Binding-site contacts:
Ligand atom C6 contacts residue ARG321 of chain 3.A at 4.0 Å.
Ligand atom C5 contacts residue ASN218 of chain 3.A at 3.7 Å.
Ligand atom N2 contacts residue HIS219 of chain 3.A at 3.5 Å (h-bond).
Ligand atom O6 contacts residue ARG321 of chain 3.A at 4.0 Å.
Ligand atom O5 contacts residue ASN218 of chain 3.A at 2.4 Å (h-bond).
Ligand atom C7 contacts residue HIS219 of chain 3.A at 4.2 Å.
Ligand atom C5 contacts residue ARG321 of chain 3.A at 3.6 Å.
Ligand atom C2 contacts residue ASN218 of chain 3.A at 2.5 Å.
Ligand atom C7 contacts residue ASN218 of chain 3.A at 3.7 Å.
Ligand atom C1 contacts residue ARG321 of chain 3.A at 3.7 Å.
Ligand atom C1 contacts residue ASN218 of chain 3.A at 1.4 Å.
Ligand atom C8 contacts residue ASN248 of chain 3.A at 3.5 Å.
Ligand atom C3 contacts residue ASN218 of chain 3.A at 3.8 Å.
Ligand atom N2 contacts residue ASN218 of chain 3.A at 2.8 Å (h-bond).
Ligand atom C8 contacts residue ASN218 of chain 3.A at 3.9 Å.
Ligand atom O5 contacts residue ARG321 of chain 3.A at 3.5 Å (salt-bridge).
Ligand atom C4 contacts residue ASN218 of chain 3.A at 4.3 Å.

This protein binds this small molecule.
Small molecule (SMILES): CC(=O)N[C@@H]1[C@@H](O)[C@H](O)[C@@H](CO)O[C@H]1O

Sequence of chain 3.A:
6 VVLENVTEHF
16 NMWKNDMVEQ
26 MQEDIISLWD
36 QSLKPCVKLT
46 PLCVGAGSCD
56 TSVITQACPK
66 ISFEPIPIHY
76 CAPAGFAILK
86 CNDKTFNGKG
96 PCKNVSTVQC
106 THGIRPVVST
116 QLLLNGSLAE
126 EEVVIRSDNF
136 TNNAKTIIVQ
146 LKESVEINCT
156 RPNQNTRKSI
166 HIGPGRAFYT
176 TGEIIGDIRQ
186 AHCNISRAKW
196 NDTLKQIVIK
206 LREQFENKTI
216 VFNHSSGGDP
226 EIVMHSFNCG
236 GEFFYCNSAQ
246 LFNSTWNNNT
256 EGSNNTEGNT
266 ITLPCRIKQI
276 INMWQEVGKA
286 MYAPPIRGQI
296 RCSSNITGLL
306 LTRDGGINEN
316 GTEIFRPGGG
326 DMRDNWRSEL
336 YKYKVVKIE